Sequence of chain 1.C:
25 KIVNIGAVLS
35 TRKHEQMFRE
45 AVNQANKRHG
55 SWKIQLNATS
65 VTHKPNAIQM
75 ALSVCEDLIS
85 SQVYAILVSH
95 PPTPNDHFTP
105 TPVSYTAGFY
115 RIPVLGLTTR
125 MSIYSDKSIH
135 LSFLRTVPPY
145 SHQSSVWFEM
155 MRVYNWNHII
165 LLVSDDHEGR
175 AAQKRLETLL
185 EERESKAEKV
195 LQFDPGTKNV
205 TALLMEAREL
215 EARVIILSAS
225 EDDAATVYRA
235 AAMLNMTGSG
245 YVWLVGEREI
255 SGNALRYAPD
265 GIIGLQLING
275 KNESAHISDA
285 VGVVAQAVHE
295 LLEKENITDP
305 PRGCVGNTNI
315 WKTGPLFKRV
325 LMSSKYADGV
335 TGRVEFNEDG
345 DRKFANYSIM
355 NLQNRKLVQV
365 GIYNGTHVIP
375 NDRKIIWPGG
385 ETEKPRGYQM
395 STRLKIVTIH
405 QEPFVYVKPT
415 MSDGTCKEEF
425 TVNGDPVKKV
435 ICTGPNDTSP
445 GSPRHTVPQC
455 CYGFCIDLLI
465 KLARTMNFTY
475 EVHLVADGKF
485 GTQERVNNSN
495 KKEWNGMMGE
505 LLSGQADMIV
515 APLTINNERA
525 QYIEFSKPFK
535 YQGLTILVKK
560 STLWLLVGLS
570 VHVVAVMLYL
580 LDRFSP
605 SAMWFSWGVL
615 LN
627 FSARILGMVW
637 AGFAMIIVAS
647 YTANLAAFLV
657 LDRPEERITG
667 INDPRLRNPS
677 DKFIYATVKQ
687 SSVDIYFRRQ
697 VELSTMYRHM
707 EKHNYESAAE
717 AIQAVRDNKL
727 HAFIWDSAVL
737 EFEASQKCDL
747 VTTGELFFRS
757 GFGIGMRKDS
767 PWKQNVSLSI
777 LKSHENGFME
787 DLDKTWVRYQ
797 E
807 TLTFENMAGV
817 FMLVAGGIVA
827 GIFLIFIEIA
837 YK

A protein and the small-molecule ligand that binds it are described below.
Small molecule (SMILES): CC(=O)N[C@@H]1[C@@H](O)[C@H](O)[C@@H](CO)O[C@H]1O

Binding-site contacts:
Ligand atom C8 contacts residue MET470 of chain 1.C at 4.1 Å (hydrophobic).
Ligand atom C7 contacts residue MET470 of chain 1.C at 4.0 Å (hydrophobic).
Ligand atom O5 contacts residue ASN771 of chain 1.C at 2.4 Å (h-bond).
Ligand atom O7 contacts residue ASN771 of chain 1.C at 3.9 Å.
Ligand atom N2 contacts residue ASN771 of chain 1.C at 2.9 Å (h-bond).
Ligand atom C5 contacts residue ASN771 of chain 1.C at 3.7 Å.
Ligand atom C8 contacts residue ASN771 of chain 1.C at 3.4 Å.
Ligand atom C7 contacts residue ASN771 of chain 1.C at 3.3 Å.
Ligand atom C3 contacts residue ASN771 of chain 1.C at 3.8 Å.
Ligand atom O7 contacts residue MET470 of chain 1.C at 3.4 Å.
Ligand atom C2 contacts residue ASN771 of chain 1.C at 2.5 Å.
Ligand atom C4 contacts residue ASN771 of chain 1.C at 4.2 Å.
Ligand atom C1 contacts residue ASN771 of chain 1.C at 1.4 Å.